Sequence of chain 1.D:
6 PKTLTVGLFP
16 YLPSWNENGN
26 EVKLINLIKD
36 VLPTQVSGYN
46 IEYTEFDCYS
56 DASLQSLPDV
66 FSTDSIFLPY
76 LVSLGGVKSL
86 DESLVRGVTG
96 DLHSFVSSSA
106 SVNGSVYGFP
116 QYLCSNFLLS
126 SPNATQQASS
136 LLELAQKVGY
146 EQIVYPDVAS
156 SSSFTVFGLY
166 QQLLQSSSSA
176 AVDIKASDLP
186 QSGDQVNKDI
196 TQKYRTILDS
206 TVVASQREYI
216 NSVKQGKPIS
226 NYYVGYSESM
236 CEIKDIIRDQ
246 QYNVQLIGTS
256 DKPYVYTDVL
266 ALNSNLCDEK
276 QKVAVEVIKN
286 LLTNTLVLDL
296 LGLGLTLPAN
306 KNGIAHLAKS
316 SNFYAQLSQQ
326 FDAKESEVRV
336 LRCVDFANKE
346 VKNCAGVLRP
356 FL

Binding-site contacts:
Ligand atom C4' contacts residue ASP263 of chain 1.D at 3.6 Å.
Ligand atom C2A contacts residue PHE14 of chain 1.D at 4.0 Å (hydrophobic).
Ligand atom N4' contacts residue ASP263 of chain 1.D at 2.7 Å (salt-bridge).
Ligand atom C4 contacts residue TYR231 of chain 1.D at 3.6 Å (hydrophobic).
Ligand atom C35 contacts residue TYR261 of chain 1.D at 3.8 Å (hydrophobic).
Ligand atom C4A contacts residue TYR231 of chain 1.D at 3.7 Å (hydrophobic).
Ligand atom C5' contacts residue TYR54 of chain 1.D at 4.0 Å (hydrophobic).
Ligand atom C2' contacts residue GLU233 of chain 1.D at 3.7 Å.
Ligand atom C6' contacts residue GLU233 of chain 1.D at 3.8 Å.
Ligand atom C3 contacts residue TYR231 of chain 1.D at 3.8 Å (hydrophobic).
Ligand atom C4 contacts residue TYR54 of chain 1.D at 3.2 Å (hydrophobic).
Ligand atom C35 contacts residue ASP69 of chain 1.D at 3.8 Å.
Ligand atom N4' contacts residue TYR54 of chain 1.D at 3.2 Å (h-bond).
Ligand atom C5 contacts residue TYR54 of chain 1.D at 3.7 Å (hydrophobic).
Ligand atom C4A contacts residue PHE159 of chain 1.D at 4.0 Å (hydrophobic).
Ligand atom C5A contacts residue PHE159 of chain 1.D at 3.8 Å (hydrophobic).
Ligand atom C2' contacts residue PHE14 of chain 1.D at 3.7 Å (hydrophobic).
Ligand atom C6' contacts residue TYR231 of chain 1.D at 3.8 Å (hydrophobic).
Ligand atom N3' contacts residue PHE14 of chain 1.D at 3.4 Å.
Ligand atom C35 contacts residue TYR231 of chain 1.D at 4.0 Å (hydrophobic).
Ligand atom C6' contacts residue CYS119 of chain 1.D at 3.5 Å (hydrophobic).
Ligand atom C2A contacts residue GLU233 of chain 1.D at 3.7 Å.
Ligand atom C4' contacts residue TYR54 of chain 1.D at 4.0 Å (hydrophobic).
Ligand atom C35 contacts residue TYR54 of chain 1.D at 3.3 Å (hydrophobic).
Ligand atom N3' contacts residue ASP263 of chain 1.D at 2.8 Å (salt-bridge).
Ligand atom C4A contacts residue TYR54 of chain 1.D at 3.5 Å (hydrophobic).
Ligand atom C2A contacts residue ASP263 of chain 1.D at 3.9 Å.
Ligand atom S1 contacts residue TYR54 of chain 1.D at 3.6 Å.
Ligand atom N4' contacts residue PHE14 of chain 1.D at 3.5 Å.
Ligand atom N1' contacts residue GLU233 of chain 1.D at 2.9 Å (salt-bridge).
Ligand atom C2' contacts residue ASP263 of chain 1.D at 3.8 Å.
Ligand atom N4' contacts residue ASP69 of chain 1.D at 3.1 Å (salt-bridge).
Ligand atom C5' contacts residue PHE14 of chain 1.D at 4.0 Å (hydrophobic).
Ligand atom C2 contacts residue TYR54 of chain 1.D at 3.7 Å (hydrophobic).
Ligand atom C2' contacts residue CYS119 of chain 1.D at 3.8 Å (hydrophobic).
Ligand atom C3 contacts residue TYR54 of chain 1.D at 3.1 Å (hydrophobic).
Ligand atom C4A contacts residue TYR261 of chain 1.D at 3.6 Å (hydrophobic).
Ligand atom N1' contacts residue CYS119 of chain 1.D at 3.4 Å (h-bond).
Ligand atom C4' contacts residue PHE14 of chain 1.D at 3.4 Å (hydrophobic).
Ligand atom N4' contacts residue TYR261 of chain 1.D at 4.0 Å.

The small molecule below binds the protein below.
Small molecule (SMILES): Cc1ncc(Cc2csc(CCO)c2C)c(N)n1